A protein and the small-molecule ligand that binds it are described below.
Small molecule (SMILES): [H]/N=C(/N)NCCCCNC(C)=O

Sequence of chain 1.A:
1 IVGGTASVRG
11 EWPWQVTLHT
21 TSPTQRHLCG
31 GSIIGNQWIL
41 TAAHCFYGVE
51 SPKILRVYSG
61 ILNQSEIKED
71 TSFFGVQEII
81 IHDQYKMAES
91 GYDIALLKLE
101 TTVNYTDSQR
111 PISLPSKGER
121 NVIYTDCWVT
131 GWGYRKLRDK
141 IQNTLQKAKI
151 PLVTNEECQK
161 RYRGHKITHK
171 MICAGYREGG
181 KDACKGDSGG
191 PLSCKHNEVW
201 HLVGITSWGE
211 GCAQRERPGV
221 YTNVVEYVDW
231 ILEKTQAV

Binding-site contacts:
Ligand atom O3 contacts residue CYS184 of chain 1.A at 3.3 Å (h-bond).
Ligand atom C10 contacts residue ASP182 of chain 1.A at 3.4 Å.
Ligand atom C10 contacts residue ALA183 of chain 1.A at 3.3 Å (hydrophobic).
Ligand atom N12 contacts residue BEN1 of chain 1.C at 0.6 Å (h-bond).
Ligand atom N4 contacts residue SER188 of chain 1.A at 2.1 Å (h-bond).
Ligand atom N12 contacts residue ALA183 of chain 1.A at 3.4 Å (h-bond).
Ligand atom N4 contacts residue SO41 of chain 1.D at 2.4 Å (h-bond).
Ligand atom C7 contacts residue SER207 of chain 1.A at 3.7 Å.
Ligand atom C8 contacts residue BEN1 of chain 1.C at 0.7 Å.
Ligand atom N11 contacts residue ASP182 of chain 1.A at 2.6 Å (salt-bridge).
Ligand atom N11 contacts residue ALA183 of chain 1.A at 3.4 Å (h-bond).
Ligand atom N12 contacts residue ASP182 of chain 1.A at 2.6 Å (salt-bridge).
Ligand atom C7 contacts residue TRP208 of chain 1.A at 3.5 Å (hydrophobic).
Ligand atom N9 contacts residue TRP208 of chain 1.A at 3.5 Å.
Ligand atom C5 contacts residue BEN1 of chain 1.C at 1.4 Å.
Ligand atom N4 contacts residue HIS44 of chain 1.A at 3.7 Å.
Ligand atom N9 contacts residue GLY209 of chain 1.A at 3.4 Å (h-bond).
Ligand atom O3 contacts residue GLY186 of chain 1.A at 3.0 Å (h-bond).
Ligand atom O3 contacts residue LYS185 of chain 1.A at 3.5 Å.
Ligand atom C2 contacts residue BEN1 of chain 1.C at 2.4 Å.
Ligand atom C2 contacts residue SER188 of chain 1.A at 1.3 Å.
Ligand atom N9 contacts residue BEN1 of chain 1.C at 0.9 Å.
Ligand atom C10 contacts residue BEN1 of chain 1.C at 0.7 Å.
Ligand atom C8 contacts residue TRP208 of chain 1.A at 3.5 Å (hydrophobic).
Ligand atom C6 contacts residue CYS184 of chain 1.A at 3.5 Å (hydrophobic).
Ligand atom O3 contacts residue ASP187 of chain 1.A at 3.5 Å (salt-bridge).
Ligand atom O3 contacts residue SER188 of chain 1.A at 2.2 Å (h-bond).
Ligand atom C7 contacts residue BEN1 of chain 1.C at 1.2 Å.
Ligand atom C2 contacts residue HIS44 of chain 1.A at 3.7 Å.
Ligand atom N12 contacts residue GLY219 of chain 1.A at 3.4 Å.
Ligand atom C5 contacts residue SO41 of chain 1.D at 3.0 Å.
Ligand atom C2 contacts residue SO41 of chain 1.D at 1.6 Å.
Ligand atom N11 contacts residue GLY211 of chain 1.A at 3.0 Å (h-bond).
Ligand atom O3 contacts residue SO41 of chain 1.D at 1.4 Å (h-bond).
Ligand atom O3 contacts residue BEN1 of chain 1.C at 2.7 Å.
Ligand atom C6 contacts residue LYS185 of chain 1.A at 3.7 Å.
Ligand atom N4 contacts residue BEN1 of chain 1.C at 1.6 Å.
Ligand atom N11 contacts residue BEN1 of chain 1.C at 0.9 Å (h-bond).
Ligand atom C6 contacts residue BEN1 of chain 1.C at 0.6 Å.
Ligand atom C5 contacts residue SER188 of chain 1.A at 3.5 Å.